The protein below binds the small molecule below.
Small molecule (SMILES): CC(C)[C@@H]1NC(=O)[C@H](Cc2ccc(OP(=O)(O)O)cc2)NC(=O)CCCCCCNC(=O)[C@@H]2CCCN2C(=O)[C@H](C(C)C)NC(=O)[C@H](CC(N)=O)NC1=O

Binding-site contacts:
Ligand atom CG2 contacts residue HIS56 of chain 1.D at 3.6 Å.
Ligand atom O contacts residue TRP70 of chain 1.D at 3.7 Å.
Ligand atom CG1 contacts residue PHE57 of chain 1.D at 3.7 Å (hydrophobic).
Ligand atom O2P contacts residue ARG35 of chain 1.D at 2.9 Å (salt-bridge).
Ligand atom OD1 contacts residue PHE57 of chain 1.D at 3.5 Å.
Ligand atom P contacts residue SER37 of chain 1.D at 3.8 Å.
Ligand atom P contacts residue SER45 of chain 1.D at 3.5 Å.
Ligand atom ND2 contacts residue LEU69 of chain 1.D at 3.0 Å (h-bond).
Ligand atom CB contacts residue PHE57 of chain 1.D at 3.6 Å (hydrophobic).
Ligand atom C contacts residue ARG16 of chain 1.D at 3.6 Å.
Ligand atom CD2 contacts residue PHE57 of chain 1.D at 3.7 Å (hydrophobic).
Ligand atom CA contacts residue TRP70 of chain 1.D at 3.7 Å (hydrophobic).
Ligand atom C3 contacts residue ARG16 of chain 1.D at 3.6 Å.
Ligand atom CG contacts residue LEU69 of chain 1.D at 3.7 Å (hydrophobic).
Ligand atom O2P contacts residue ARG16 of chain 1.D at 2.7 Å (salt-bridge).
Ligand atom C2 contacts residue ARG16 of chain 1.D at 3.8 Å.
Ligand atom O1P contacts residue SER37 of chain 1.D at 2.9 Å (h-bond).
Ligand atom CD2 contacts residue HIS56 of chain 1.D at 3.6 Å.
Ligand atom CG contacts residue LYS58 of chain 1.D at 3.7 Å.
Ligand atom O3P contacts residue SER39 of chain 1.D at 2.5 Å (h-bond).
Ligand atom ND2 contacts residue LYS58 of chain 1.D at 2.8 Å (salt-bridge).
Ligand atom CE2 contacts residue SER45 of chain 1.D at 3.8 Å.
Ligand atom C contacts residue HIS56 of chain 1.D at 3.5 Å.
Ligand atom OD1 contacts residue LYS58 of chain 1.D at 2.9 Å (salt-bridge).
Ligand atom OH contacts residue SER45 of chain 1.D at 3.1 Å (h-bond).
Ligand atom O1P contacts residue ARG35 of chain 1.D at 2.8 Å (salt-bridge).
Ligand atom CD2 contacts residue LYS58 of chain 1.D at 3.5 Å.
Ligand atom P contacts residue ARG35 of chain 1.D at 3.7 Å.
Ligand atom N contacts residue HIS56 of chain 1.D at 2.8 Å (h-bond).
Ligand atom CG1 contacts residue ASN92 of chain 1.D at 3.7 Å.
Ligand atom OH contacts residue LYS58 of chain 1.D at 3.5 Å (salt-bridge).
Ligand atom CB contacts residue HIS56 of chain 1.D at 3.8 Å.
Ligand atom CB contacts residue TRP70 of chain 1.D at 3.8 Å (hydrophobic).
Ligand atom CG2 contacts residue GLN55 of chain 1.D at 3.7 Å.
Ligand atom P contacts residue SER39 of chain 1.D at 3.6 Å.
Ligand atom O1P contacts residue SER45 of chain 1.D at 2.9 Å (h-bond).
Ligand atom CA contacts residue HIS56 of chain 1.D at 3.3 Å.
Ligand atom O contacts residue ARG16 of chain 1.D at 2.7 Å (salt-bridge).
Ligand atom CB contacts residue LEU69 of chain 1.D at 3.5 Å (hydrophobic).
Ligand atom CE1 contacts residue LYS58 of chain 1.D at 3.7 Å.

Sequence of chain 1.D:
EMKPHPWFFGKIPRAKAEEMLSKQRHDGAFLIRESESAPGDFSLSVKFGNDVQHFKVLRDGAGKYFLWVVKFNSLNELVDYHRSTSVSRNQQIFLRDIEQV